The small molecule below binds the protein below.
Small molecule (SMILES): c1cc2nc(N[C@H]3CCCNC3)c3c(n2n1)NCC3

Sequence of chain 2.B:
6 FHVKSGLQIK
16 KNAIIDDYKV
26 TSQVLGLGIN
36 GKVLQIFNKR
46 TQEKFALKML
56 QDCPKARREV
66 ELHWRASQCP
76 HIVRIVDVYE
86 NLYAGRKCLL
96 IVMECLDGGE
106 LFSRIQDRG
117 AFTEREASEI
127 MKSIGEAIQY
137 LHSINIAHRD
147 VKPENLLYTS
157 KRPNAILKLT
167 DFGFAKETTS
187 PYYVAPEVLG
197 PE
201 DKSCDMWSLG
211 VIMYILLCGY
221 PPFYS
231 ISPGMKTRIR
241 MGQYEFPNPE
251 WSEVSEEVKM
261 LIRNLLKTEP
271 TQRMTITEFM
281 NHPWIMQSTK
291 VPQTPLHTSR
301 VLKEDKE

Binding-site contacts:
Ligand atom N8 contacts residue GLU150 of chain 2.B at 3.0 Å (salt-bridge).
Ligand atom N3 contacts residue LEU153 of chain 2.B at 4.2 Å.
Ligand atom C15 contacts residue VAL78 of chain 2.B at 3.6 Å (hydrophobic).
Ligand atom N16 contacts residue CYS100 of chain 2.B at 3.9 Å.
Ligand atom N8 contacts residue THR166 of chain 2.B at 4.0 Å.
Ligand atom C9 contacts residue ASN151 of chain 2.B at 3.3 Å.
Ligand atom C9 contacts residue GLU150 of chain 2.B at 4.0 Å.
Ligand atom C1 contacts residue LEU153 of chain 2.B at 3.5 Å (hydrophobic).
Ligand atom C2 contacts residue LEU101 of chain 2.B at 3.7 Å (hydrophobic).
Ligand atom C5 contacts residue LEU30 of chain 2.B at 3.6 Å (hydrophobic).
Ligand atom C10 contacts residue GLY33 of chain 2.B at 3.8 Å.
Ligand atom C14 contacts residue MET98 of chain 2.B at 3.9 Å (hydrophobic).
Ligand atom N3 contacts residue LEU101 of chain 2.B at 2.6 Å (h-bond).
Ligand atom C15 contacts residue LEU101 of chain 2.B at 4.1 Å (hydrophobic).
Ligand atom C4 contacts residue LEU153 of chain 2.B at 4.1 Å (hydrophobic).
Ligand atom C15 contacts residue ALA51 of chain 2.B at 3.9 Å (hydrophobic).
Ligand atom N16 contacts residue ALA51 of chain 2.B at 3.7 Å.
Ligand atom N12 contacts residue LEU101 of chain 2.B at 4.1 Å.
Ligand atom C17 contacts residue LEU153 of chain 2.B at 3.7 Å (hydrophobic).
Ligand atom C10 contacts residue ASP167 of chain 2.B at 3.3 Å.
Ligand atom N16 contacts residue GLU99 of chain 2.B at 3.4 Å (salt-bridge).
Ligand atom C7 contacts residue ASP167 of chain 2.B at 4.0 Å.
Ligand atom C7 contacts residue GLU150 of chain 2.B at 3.3 Å.
Ligand atom C14 contacts residue VAL78 of chain 2.B at 4.2 Å (hydrophobic).
Ligand atom C10 contacts residue LEU32 of chain 2.B at 4.0 Å (hydrophobic).
Ligand atom N19 contacts residue LEU153 of chain 2.B at 4.1 Å.
Ligand atom C9 contacts residue ASP167 of chain 2.B at 3.3 Å.
Ligand atom C2 contacts residue LEU153 of chain 2.B at 3.8 Å (hydrophobic).
Ligand atom N8 contacts residue ASN151 of chain 2.B at 3.1 Å (h-bond).
Ligand atom C4 contacts residue LEU101 of chain 2.B at 3.0 Å (hydrophobic).
Ligand atom C15 contacts residue GLU99 of chain 2.B at 3.2 Å.
Ligand atom C5 contacts residue LEU153 of chain 2.B at 3.8 Å (hydrophobic).
Ligand atom C4 contacts residue LEU30 of chain 2.B at 4.1 Å (hydrophobic).
Ligand atom N16 contacts residue LEU101 of chain 2.B at 3.2 Å (h-bond).
Ligand atom N18 contacts residue LEU153 of chain 2.B at 4.2 Å.
Ligand atom C6 contacts residue ASP167 of chain 2.B at 4.1 Å.
Ligand atom C7 contacts residue LEU153 of chain 2.B at 4.1 Å (hydrophobic).
Ligand atom C15 contacts residue MET98 of chain 2.B at 4.2 Å (hydrophobic).
Ligand atom C11 contacts residue LEU32 of chain 2.B at 3.8 Å (hydrophobic).
Ligand atom N8 contacts residue ASP167 of chain 2.B at 3.1 Å (salt-bridge).